Binding-site contacts:
Ligand atom C4 contacts residue ASN255 of chain 2.A at 3.9 Å.
Ligand atom C4 contacts residue ARG177 of chain 2.A at 3.8 Å.
Ligand atom N9 contacts residue OXY1 of chain 2.D at 3.7 Å.
Ligand atom C2 contacts residue PHE160 of chain 2.A at 3.7 Å (hydrophobic).
Ligand atom C2 contacts residue GLN229 of chain 2.A at 3.9 Å.
Ligand atom N3 contacts residue PHE160 of chain 2.A at 3.7 Å.
Ligand atom C2 contacts residue ARG177 of chain 2.A at 3.6 Å.
Ligand atom C2 contacts residue ASN255 of chain 2.A at 3.9 Å.
Ligand atom O6 contacts residue GLN229 of chain 2.A at 2.9 Å (h-bond).
Ligand atom N8 contacts residue ALA57 of chain 1.A at 3.8 Å.
Ligand atom N8 contacts residue THR58 of chain 1.A at 3.3 Å (h-bond).
Ligand atom N1 contacts residue GLN229 of chain 2.A at 3.0 Å (h-bond).
Ligand atom C6 contacts residue PHE160 of chain 2.A at 3.5 Å (hydrophobic).
Ligand atom N7 contacts residue OXY1 of chain 2.D at 3.7 Å.
Ligand atom N9 contacts residue ARG177 of chain 2.A at 3.9 Å.
Ligand atom O2 contacts residue VAL228 of chain 2.A at 3.0 Å (h-bond).
Ligand atom N8 contacts residue LEU171 of chain 2.A at 3.8 Å.
Ligand atom O2 contacts residue PHE160 of chain 2.A at 3.9 Å.
Ligand atom N7 contacts residue PHE160 of chain 2.A at 3.7 Å.
Ligand atom N8 contacts residue PHE160 of chain 2.A at 3.6 Å.
Ligand atom O6 contacts residue TYR9 of chain 1.A at 3.8 Å.
Ligand atom N3 contacts residue OXY1 of chain 2.D at 3.9 Å.
Ligand atom N9 contacts residue PHE160 of chain 2.A at 3.5 Å.
Ligand atom O6 contacts residue THR58 of chain 1.A at 3.8 Å.
Ligand atom N1 contacts residue PHE160 of chain 2.A at 3.6 Å.
Ligand atom C5 contacts residue OXY1 of chain 2.D at 3.4 Å.
Ligand atom O2 contacts residue SER227 of chain 2.A at 3.6 Å.
Ligand atom N8 contacts residue ASP59 of chain 1.A at 3.9 Å.
Ligand atom N7 contacts residue THR58 of chain 1.A at 2.7 Å (h-bond).
Ligand atom C4 contacts residue PHE160 of chain 2.A at 3.4 Å (hydrophobic).
Ligand atom N7 contacts residue ALA57 of chain 1.A at 3.5 Å.
Ligand atom O2 contacts residue GLN229 of chain 2.A at 3.8 Å.
Ligand atom O6 contacts residue ILE55 of chain 1.A at 3.5 Å.
Ligand atom N3 contacts residue ASN255 of chain 2.A at 3.4 Å (h-bond).
Ligand atom N3 contacts residue ARG177 of chain 2.A at 3.0 Å (salt-bridge).
Ligand atom O2 contacts residue ARG177 of chain 2.A at 2.8 Å (salt-bridge).
Ligand atom C6 contacts residue GLN229 of chain 2.A at 3.7 Å.
Ligand atom C4 contacts residue OXY1 of chain 2.D at 3.5 Å.
Ligand atom C6 contacts residue OXY1 of chain 2.D at 3.7 Å.
Ligand atom C5 contacts residue PHE160 of chain 2.A at 3.4 Å (hydrophobic).

A small-molecule ligand and the protein it binds are described below.
Small molecule (SMILES): O=c1[nH]c(=O)c2nn[nH]c2[nH]1

Sequence of chain 2.A:
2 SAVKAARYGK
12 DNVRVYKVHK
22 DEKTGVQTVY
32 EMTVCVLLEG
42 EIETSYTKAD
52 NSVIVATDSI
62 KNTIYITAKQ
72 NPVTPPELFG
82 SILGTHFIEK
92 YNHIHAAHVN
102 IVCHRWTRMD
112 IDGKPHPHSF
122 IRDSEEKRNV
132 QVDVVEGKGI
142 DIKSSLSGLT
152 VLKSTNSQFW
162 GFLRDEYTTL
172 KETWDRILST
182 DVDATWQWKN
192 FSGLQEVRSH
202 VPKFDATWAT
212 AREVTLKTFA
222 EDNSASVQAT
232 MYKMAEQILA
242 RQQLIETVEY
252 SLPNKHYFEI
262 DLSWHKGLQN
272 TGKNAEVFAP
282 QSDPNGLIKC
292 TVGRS

Sequence of chain 1.A:
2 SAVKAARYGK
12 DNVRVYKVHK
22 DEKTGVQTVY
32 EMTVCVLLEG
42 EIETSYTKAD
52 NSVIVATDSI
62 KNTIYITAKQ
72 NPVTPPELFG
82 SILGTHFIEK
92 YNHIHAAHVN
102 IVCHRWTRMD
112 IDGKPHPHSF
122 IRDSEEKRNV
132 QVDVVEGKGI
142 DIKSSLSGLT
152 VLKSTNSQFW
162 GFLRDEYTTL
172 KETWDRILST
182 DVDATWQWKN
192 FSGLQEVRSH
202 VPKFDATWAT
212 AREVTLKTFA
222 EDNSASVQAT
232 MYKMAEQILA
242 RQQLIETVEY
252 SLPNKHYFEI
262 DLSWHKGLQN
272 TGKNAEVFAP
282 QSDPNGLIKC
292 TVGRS